The small molecule below binds the protein below.
Small molecule (SMILES): Cc1cn([C@H]2C[C@H](O[P](=O)(O)OC[C@H]3O[C@@H](n4ccc(N)nc4=O)C[C@@H]3O[P](=O)(O)OC[C@H]3O[C@@H](n4cnc5c(=O)nc(N)[nH]c54)C[C@@H]3O[P](=O)(O)OC[C@H]3O[C@@H](n4cnc5c(=O)nc(N)[nH]c54)C[C@@H]3O)[C@@H](CO[P](=O)(O)O[C@H]3C[C@H](n4cnc5c(=O)nc(N)[nH]c54)O[C@@H]3COP(=O)(O)O)O2)c(=O)[nH]c1=O

Binding-site contacts:
Ligand atom OP1 contacts residue PRO63 of chain 1.D at 3.6 Å.
Ligand atom P contacts residue GLY64 of chain 1.D at 3.8 Å.
Ligand atom C5' contacts residue TYR39 of chain 1.D at 3.4 Å (hydrophobic).
Ligand atom OP2 contacts residue LYS35 of chain 1.D at 3.9 Å.
Ligand atom C5' contacts residue GLY66 of chain 1.D at 3.4 Å.
Ligand atom OP2 contacts residue GLY66 of chain 1.D at 3.9 Å.
Ligand atom P contacts residue VAL65 of chain 1.D at 3.8 Å.
Ligand atom OP3 contacts residue LYS35 of chain 1.D at 2.9 Å (salt-bridge).
Ligand atom OP1 contacts residue GLY64 of chain 1.D at 2.8 Å (h-bond).
Ligand atom O5' contacts residue LYS35 of chain 1.D at 3.9 Å.
Ligand atom N1 contacts residue HIS34 of chain 1.D at 3.8 Å.
Ligand atom O3' contacts residue VAL65 of chain 1.D at 3.8 Å.
Ligand atom O6 contacts residue HIS34 of chain 1.D at 3.9 Å.
Ligand atom P contacts residue LYS68 of chain 1.D at 3.5 Å.
Ligand atom C3' contacts residue GLY66 of chain 1.D at 3.8 Å.
Ligand atom P contacts residue LYS68 of chain 1.D at 3.8 Å.
Ligand atom C3' contacts residue LYS68 of chain 1.D at 3.9 Å.
Ligand atom OP1 contacts residue LEU62 of chain 1.D at 3.5 Å (h-bond).
Ligand atom OP1 contacts residue THR67 of chain 1.D at 3.5 Å (h-bond).
Ligand atom OP2 contacts residue THR67 of chain 1.D at 3.8 Å.
Ligand atom P contacts residue GLY66 of chain 1.D at 3.7 Å.
Ligand atom P contacts residue ILE69 of chain 1.D at 3.9 Å.
Ligand atom C6 contacts residue HIS34 of chain 1.D at 3.9 Å.
Ligand atom O3' contacts residue LYS68 of chain 1.D at 3.9 Å.
Ligand atom OP1 contacts residue LYS68 of chain 1.D at 2.9 Å (salt-bridge).
Ligand atom OP1 contacts residue ILE69 of chain 1.D at 3.0 Å (h-bond).
Ligand atom OP2 contacts residue VAL65 of chain 1.D at 3.8 Å.
Ligand atom O3' contacts residue ILE69 of chain 1.D at 3.6 Å.
Ligand atom O5' contacts residue GLY66 of chain 1.D at 3.6 Å.
Ligand atom OP1 contacts residue GLY66 of chain 1.D at 2.8 Å (h-bond).
Ligand atom OP2 contacts residue LYS68 of chain 1.D at 3.1 Å (salt-bridge).
Ligand atom OP1 contacts residue LYS68 of chain 1.D at 3.5 Å (salt-bridge).
Ligand atom C5' contacts residue GLY64 of chain 1.D at 3.2 Å.
Ligand atom N3 contacts residue ALA38 of chain 1.D at 3.6 Å.
Ligand atom O4' contacts residue ALA38 of chain 1.D at 3.5 Å.
Ligand atom P contacts residue LYS35 of chain 1.D at 3.9 Å.
Ligand atom OP1 contacts residue VAL65 of chain 1.D at 3.4 Å (h-bond).
Ligand atom O3' contacts residue GLY64 of chain 1.D at 3.4 Å.
Ligand atom OP2 contacts residue LYS68 of chain 1.D at 3.1 Å.
Ligand atom C4' contacts residue GLY64 of chain 1.D at 3.2 Å.

Sequence of chain 1.D:
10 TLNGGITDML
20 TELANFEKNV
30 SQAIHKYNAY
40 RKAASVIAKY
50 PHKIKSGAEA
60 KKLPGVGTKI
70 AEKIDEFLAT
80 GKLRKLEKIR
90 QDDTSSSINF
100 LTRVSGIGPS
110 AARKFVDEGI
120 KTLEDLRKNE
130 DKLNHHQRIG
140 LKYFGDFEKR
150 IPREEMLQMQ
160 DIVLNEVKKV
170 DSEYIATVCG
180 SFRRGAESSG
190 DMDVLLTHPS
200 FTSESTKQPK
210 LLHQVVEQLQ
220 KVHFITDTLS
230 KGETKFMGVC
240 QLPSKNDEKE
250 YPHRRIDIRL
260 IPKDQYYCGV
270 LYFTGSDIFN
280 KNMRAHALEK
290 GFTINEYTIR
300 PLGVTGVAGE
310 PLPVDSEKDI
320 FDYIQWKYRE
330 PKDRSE